The small molecule below binds the protein below.
Small molecule (SMILES): N[C@@H](Cc1ccc(O)cc1)C(=O)O

Binding-site contacts:
Ligand atom N contacts residue ALA257 of chain 1.B at 4.3 Å.
Ligand atom CE2 contacts residue LEU15 of chain 1.B at 4.1 Å (hydrophobic).
Ligand atom C contacts residue ARG256 of chain 1.B at 3.6 Å.
Ligand atom CB contacts residue LEU18 of chain 1.B at 4.1 Å (hydrophobic).
Ligand atom C contacts residue LEU26 of chain 1.B at 4.2 Å (hydrophobic).
Ligand atom CE1 contacts residue LEU18 of chain 1.B at 3.6 Å (hydrophobic).
Ligand atom O contacts residue ARG256 of chain 1.B at 2.6 Å (salt-bridge).
Ligand atom CD2 contacts residue LEU259 of chain 1.B at 3.8 Å (hydrophobic).
Ligand atom CB contacts residue LEU26 of chain 1.B at 3.7 Å (hydrophobic).
Ligand atom O contacts residue GLU53 of chain 1.B at 3.8 Å.
Ligand atom OH contacts residue LEU18 of chain 1.B at 4.1 Å.
Ligand atom OH contacts residue LEU15 of chain 1.B at 3.4 Å.
Ligand atom N contacts residue ARG256 of chain 1.B at 3.2 Å (salt-bridge).
Ligand atom CB contacts residue ARG256 of chain 1.B at 4.3 Å.
Ligand atom CA contacts residue ARG256 of chain 1.B at 4.1 Å.
Ligand atom CD1 contacts residue ARG23 of chain 1.B at 3.6 Å.
Ligand atom CE1 contacts residue PRO16 of chain 1.B at 3.2 Å (hydrophobic).
Ligand atom CE1 contacts residue LEU15 of chain 1.B at 3.6 Å (hydrophobic).
Ligand atom OXT contacts residue ARG23 of chain 1.B at 3.1 Å (salt-bridge).
Ligand atom CE2 contacts residue LEU18 of chain 1.B at 3.7 Å (hydrophobic).
Ligand atom O contacts residue ARG49 of chain 1.B at 4.2 Å.
Ligand atom CA contacts residue ARG23 of chain 1.B at 3.9 Å.
Ligand atom OXT contacts residue LEU26 of chain 1.B at 4.0 Å.
Ligand atom N contacts residue GLU53 of chain 1.B at 2.5 Å (salt-bridge).
Ligand atom CZ contacts residue PRO16 of chain 1.B at 3.3 Å (hydrophobic).
Ligand atom CA contacts residue GLU53 of chain 1.B at 3.2 Å.
Ligand atom C contacts residue ARG23 of chain 1.B at 4.1 Å.
Ligand atom OH contacts residue LEU261 of chain 1.B at 4.1 Å.
Ligand atom CG contacts residue LEU18 of chain 1.B at 3.9 Å (hydrophobic).
Ligand atom CD1 contacts residue LEU18 of chain 1.B at 3.5 Å (hydrophobic).
Ligand atom CB contacts residue ARG23 of chain 1.B at 3.8 Å.
Ligand atom OXT contacts residue ARG256 of chain 1.B at 3.0 Å (salt-bridge).
Ligand atom CZ contacts residue LEU18 of chain 1.B at 3.6 Å (hydrophobic).
Ligand atom CZ contacts residue LEU15 of chain 1.B at 3.6 Å (hydrophobic).
Ligand atom CE2 contacts residue LEU259 of chain 1.B at 3.9 Å (hydrophobic).
Ligand atom CD2 contacts residue LEU271 of chain 1.B at 4.2 Å (hydrophobic).
Ligand atom CG contacts residue ARG23 of chain 1.B at 4.1 Å.
Ligand atom C contacts residue GLU53 of chain 1.B at 3.6 Å.
Ligand atom OH contacts residue PRO16 of chain 1.B at 2.6 Å (h-bond).
Ligand atom CD2 contacts residue LEU18 of chain 1.B at 3.9 Å (hydrophobic).

Sequence of chain 1.B:
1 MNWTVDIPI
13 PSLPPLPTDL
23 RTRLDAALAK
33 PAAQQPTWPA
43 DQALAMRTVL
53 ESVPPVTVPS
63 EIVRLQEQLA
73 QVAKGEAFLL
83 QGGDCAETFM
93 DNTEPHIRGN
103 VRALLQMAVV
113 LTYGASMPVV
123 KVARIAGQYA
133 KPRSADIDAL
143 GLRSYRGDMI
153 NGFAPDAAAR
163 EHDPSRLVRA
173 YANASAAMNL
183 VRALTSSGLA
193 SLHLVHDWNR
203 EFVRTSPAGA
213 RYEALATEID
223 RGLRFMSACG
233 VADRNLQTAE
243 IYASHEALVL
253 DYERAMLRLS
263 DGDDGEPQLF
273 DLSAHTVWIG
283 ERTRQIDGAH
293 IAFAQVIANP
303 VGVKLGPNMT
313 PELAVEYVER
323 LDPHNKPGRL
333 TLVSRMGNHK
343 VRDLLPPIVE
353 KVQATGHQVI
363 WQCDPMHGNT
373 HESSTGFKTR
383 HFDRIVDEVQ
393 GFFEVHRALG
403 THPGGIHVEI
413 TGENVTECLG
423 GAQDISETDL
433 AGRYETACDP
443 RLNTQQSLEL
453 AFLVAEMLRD